Sequence of chain 1.A:
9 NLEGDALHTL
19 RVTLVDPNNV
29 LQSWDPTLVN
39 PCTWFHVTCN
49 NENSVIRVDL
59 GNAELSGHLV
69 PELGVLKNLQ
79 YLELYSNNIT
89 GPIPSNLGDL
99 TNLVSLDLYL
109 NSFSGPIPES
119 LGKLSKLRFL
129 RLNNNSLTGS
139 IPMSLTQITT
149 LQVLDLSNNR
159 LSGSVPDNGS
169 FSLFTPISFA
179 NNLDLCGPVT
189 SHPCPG

This protein binds this small molecule.
Small molecule (SMILES): CC(=O)N[C@@H]1[C@@H](O)[C@H](O)[C@@H](CO)O[C@H]1O

Binding-site contacts:
Ligand atom C2 contacts residue ASN166 of chain 1.A at 2.5 Å.
Ligand atom C8 contacts residue ASN166 of chain 1.A at 4.4 Å.
Ligand atom O5 contacts residue ASN166 of chain 1.A at 2.4 Å (h-bond).
Ligand atom N2 contacts residue THR144 of chain 1.A at 2.9 Å (h-bond).
Ligand atom C8 contacts residue GLY167 of chain 1.A at 3.9 Å.
Ligand atom C1 contacts residue THR144 of chain 1.A at 3.9 Å.
Ligand atom N2 contacts residue ASN166 of chain 1.A at 3.0 Å (h-bond).
Ligand atom C4 contacts residue ASN166 of chain 1.A at 4.3 Å.
Ligand atom C8 contacts residue THR144 of chain 1.A at 3.6 Å.
Ligand atom O3 contacts residue THR144 of chain 1.A at 4.3 Å.
Ligand atom C2 contacts residue THR144 of chain 1.A at 3.7 Å.
Ligand atom O5 contacts residue MET141 of chain 1.A at 4.0 Å.
Ligand atom C4 contacts residue MET141 of chain 1.A at 3.8 Å (hydrophobic).
Ligand atom C8 contacts residue GLN145 of chain 1.A at 4.2 Å.
Ligand atom C7 contacts residue THR144 of chain 1.A at 3.8 Å.
Ligand atom O4 contacts residue MET141 of chain 1.A at 3.5 Å.
Ligand atom C3 contacts residue MET141 of chain 1.A at 4.3 Å (hydrophobic).
Ligand atom C3 contacts residue ASN166 of chain 1.A at 3.8 Å.
Ligand atom C7 contacts residue ASN166 of chain 1.A at 3.3 Å.
Ligand atom C1 contacts residue MET141 of chain 1.A at 4.5 Å (hydrophobic).
Ligand atom C5 contacts residue ASN166 of chain 1.A at 3.6 Å.
Ligand atom C1 contacts residue ASN166 of chain 1.A at 1.4 Å.
Ligand atom C3 contacts residue THR144 of chain 1.A at 3.8 Å.
Ligand atom C5 contacts residue MET141 of chain 1.A at 3.0 Å (hydrophobic).
Ligand atom C7 contacts residue GLY167 of chain 1.A at 4.4 Å.
Ligand atom C6 contacts residue MET141 of chain 1.A at 3.3 Å (hydrophobic).
Ligand atom O7 contacts residue ASN166 of chain 1.A at 3.2 Å (h-bond).